A protein and the small-molecule ligand that binds it are described below.
Small molecule (SMILES): Nc1ccnc(=O)[nH]1

Sequence of chain 60.A:
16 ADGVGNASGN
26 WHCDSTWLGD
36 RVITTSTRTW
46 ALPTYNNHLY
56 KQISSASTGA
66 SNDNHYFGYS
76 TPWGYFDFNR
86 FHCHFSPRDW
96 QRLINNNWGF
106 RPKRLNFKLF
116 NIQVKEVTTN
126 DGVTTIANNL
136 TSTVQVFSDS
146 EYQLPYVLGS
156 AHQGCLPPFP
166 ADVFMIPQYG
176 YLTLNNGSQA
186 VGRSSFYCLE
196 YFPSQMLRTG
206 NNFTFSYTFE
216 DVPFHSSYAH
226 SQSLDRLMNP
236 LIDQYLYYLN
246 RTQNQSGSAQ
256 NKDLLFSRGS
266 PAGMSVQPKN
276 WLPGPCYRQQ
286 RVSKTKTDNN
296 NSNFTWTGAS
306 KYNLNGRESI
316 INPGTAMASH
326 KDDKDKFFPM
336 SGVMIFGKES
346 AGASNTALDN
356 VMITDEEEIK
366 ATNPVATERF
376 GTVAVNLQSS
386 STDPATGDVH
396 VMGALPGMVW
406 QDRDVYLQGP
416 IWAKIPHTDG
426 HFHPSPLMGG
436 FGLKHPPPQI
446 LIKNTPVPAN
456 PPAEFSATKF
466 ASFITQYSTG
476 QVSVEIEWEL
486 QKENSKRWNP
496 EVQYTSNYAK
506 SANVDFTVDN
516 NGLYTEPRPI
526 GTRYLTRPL

Binding-site contacts:
Ligand atom N4 contacts residue CYT1 of chain 50.B at 3.2 Å.
Ligand atom C2 contacts residue HIS426 of chain 40.A at 3.2 Å.
Ligand atom N3 contacts residue HIS426 of chain 40.A at 2.6 Å (h-bond).
Ligand atom C5 contacts residue PHE427 of chain 60.A at 4.0 Å (hydrophobic).
Ligand atom C5 contacts residue CYT1 of chain 60.B at 3.2 Å.
Ligand atom C4 contacts residue PHE427 of chain 40.A at 4.0 Å (hydrophobic).
Ligand atom N4 contacts residue HIS428 of chain 40.A at 4.0 Å.
Ligand atom C6 contacts residue CYT1 of chain 60.B at 3.5 Å.
Ligand atom N3 contacts residue PHE427 of chain 40.A at 4.2 Å.
Ligand atom C6 contacts residue HIS428 of chain 60.A at 4.2 Å.
Ligand atom C2 contacts residue HIS428 of chain 60.A at 4.0 Å.
Ligand atom C4 contacts residue CYT1 of chain 50.B at 4.3 Å.
Ligand atom O2 contacts residue GLY425 of chain 40.A at 3.4 Å.
Ligand atom N1 contacts residue HIS428 of chain 60.A at 3.4 Å (h-bond).
Ligand atom C6 contacts residue PHE427 of chain 60.A at 4.4 Å (hydrophobic).
Ligand atom C4 contacts residue CYT1 of chain 60.B at 4.4 Å.
Ligand atom O2 contacts residue HIS428 of chain 60.A at 3.8 Å.
Ligand atom O2 contacts residue HIS426 of chain 40.A at 2.9 Å (h-bond).
Ligand atom N4 contacts residue PHE427 of chain 40.A at 3.2 Å.
Ligand atom C4 contacts residue PHE427 of chain 60.A at 4.4 Å (hydrophobic).
Ligand atom N4 contacts residue HIS426 of chain 40.A at 3.8 Å.
Ligand atom C4 contacts residue HIS426 of chain 40.A at 3.6 Å.
Ligand atom O2 contacts residue TRP405 of chain 60.A at 4.5 Å.

Sequence of chain 40.A:
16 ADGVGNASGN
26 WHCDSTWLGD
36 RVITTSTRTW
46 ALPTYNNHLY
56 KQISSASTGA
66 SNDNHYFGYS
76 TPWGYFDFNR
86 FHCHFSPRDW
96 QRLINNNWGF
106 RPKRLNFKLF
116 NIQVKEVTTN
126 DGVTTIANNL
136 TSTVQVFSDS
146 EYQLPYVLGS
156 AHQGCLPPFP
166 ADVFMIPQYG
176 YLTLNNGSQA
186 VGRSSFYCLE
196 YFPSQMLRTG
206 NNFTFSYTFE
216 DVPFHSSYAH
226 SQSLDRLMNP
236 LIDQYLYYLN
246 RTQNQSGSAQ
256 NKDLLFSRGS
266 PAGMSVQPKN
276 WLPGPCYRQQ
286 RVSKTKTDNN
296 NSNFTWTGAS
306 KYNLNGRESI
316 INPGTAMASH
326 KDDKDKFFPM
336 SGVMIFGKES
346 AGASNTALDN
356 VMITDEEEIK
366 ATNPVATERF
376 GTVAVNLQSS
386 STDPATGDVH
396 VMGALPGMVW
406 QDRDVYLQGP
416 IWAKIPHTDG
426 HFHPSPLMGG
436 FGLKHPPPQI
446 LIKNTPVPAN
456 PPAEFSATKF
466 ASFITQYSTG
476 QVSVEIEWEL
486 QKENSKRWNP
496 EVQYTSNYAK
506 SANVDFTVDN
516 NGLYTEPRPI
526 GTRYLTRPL